The protein below binds the small molecule below.
Small molecule (SMILES): Cc1cn([C@H]2C[C@H](O[P](=O)(O)OC[C@H]3O[C@@H](n4cnc5c4NC=NC5N)C[C@@H]3O[P](=O)(O)OC[C@H]3O[C@@H](n4cnc5c4NC=NC5N)C[C@@H]3O)[C@@H](CO[P](=O)(O)O[C@H]3C[C@H](n4cnc5c4NC=NC5N)O[C@@H]3CO[P](=O)(O)O[C@H]3C[C@H](n4cnc5c4NC=NC5N)O[C@@H]3COP(=O)=O)O2)c(=O)[nH]c1=O.Nc1nc2c(ncn2[C@H]2C[C@H](O)[C@@H](CO[PH](=O)O)O2)c(=O)[nH]1

Sequence of chain 1.A:
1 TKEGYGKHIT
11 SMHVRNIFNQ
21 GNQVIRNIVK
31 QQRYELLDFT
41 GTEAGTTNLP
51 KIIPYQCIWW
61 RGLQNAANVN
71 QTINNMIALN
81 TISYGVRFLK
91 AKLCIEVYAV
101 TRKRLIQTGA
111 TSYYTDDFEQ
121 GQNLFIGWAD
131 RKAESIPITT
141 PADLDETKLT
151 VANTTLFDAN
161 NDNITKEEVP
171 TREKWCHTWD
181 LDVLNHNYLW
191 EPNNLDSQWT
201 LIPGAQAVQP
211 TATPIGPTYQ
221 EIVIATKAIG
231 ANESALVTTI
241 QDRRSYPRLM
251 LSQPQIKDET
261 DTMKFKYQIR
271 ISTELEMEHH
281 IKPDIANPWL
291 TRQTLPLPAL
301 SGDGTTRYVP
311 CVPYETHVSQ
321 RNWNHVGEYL

Sequence of chain 3.A:
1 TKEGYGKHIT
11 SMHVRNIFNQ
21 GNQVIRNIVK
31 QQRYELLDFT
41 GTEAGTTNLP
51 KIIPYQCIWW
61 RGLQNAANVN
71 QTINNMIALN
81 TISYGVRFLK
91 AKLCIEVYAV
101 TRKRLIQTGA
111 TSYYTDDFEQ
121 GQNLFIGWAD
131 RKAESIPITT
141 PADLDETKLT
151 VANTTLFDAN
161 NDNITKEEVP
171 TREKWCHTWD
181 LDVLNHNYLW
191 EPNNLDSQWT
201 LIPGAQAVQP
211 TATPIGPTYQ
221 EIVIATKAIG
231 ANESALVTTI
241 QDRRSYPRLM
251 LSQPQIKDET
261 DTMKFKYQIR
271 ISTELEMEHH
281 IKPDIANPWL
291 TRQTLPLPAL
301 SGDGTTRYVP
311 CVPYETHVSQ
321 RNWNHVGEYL

Sequence of chain 4.A:
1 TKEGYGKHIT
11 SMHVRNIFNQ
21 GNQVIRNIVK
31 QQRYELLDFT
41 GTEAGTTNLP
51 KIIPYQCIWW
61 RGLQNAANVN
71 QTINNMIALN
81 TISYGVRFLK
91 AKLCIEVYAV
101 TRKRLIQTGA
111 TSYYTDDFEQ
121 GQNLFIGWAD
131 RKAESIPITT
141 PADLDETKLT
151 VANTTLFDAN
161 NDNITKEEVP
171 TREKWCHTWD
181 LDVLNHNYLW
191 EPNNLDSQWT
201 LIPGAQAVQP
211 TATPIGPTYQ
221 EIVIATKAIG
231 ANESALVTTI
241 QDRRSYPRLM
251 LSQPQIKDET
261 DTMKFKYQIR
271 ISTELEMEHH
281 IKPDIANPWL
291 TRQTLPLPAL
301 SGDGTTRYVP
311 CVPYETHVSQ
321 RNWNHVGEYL

Binding-site contacts:
Ligand atom P contacts residue ASN19 of chain 3.A at 3.0 Å.
Ligand atom OP1 contacts residue ASN16 of chain 3.A at 1.1 Å (h-bond).
Ligand atom C8 contacts residue GLN20 of chain 3.A at 2.5 Å.
Ligand atom O4' contacts residue ASN16 of chain 3.A at 2.8 Å (h-bond).
Ligand atom O5' contacts residue ASN19 of chain 3.A at 3.0 Å.
Ligand atom C3' contacts residue GLN20 of chain 3.A at 2.9 Å.
Ligand atom C6 contacts residue VAL14 of chain 3.A at 2.9 Å (hydrophobic).
Ligand atom OP2 contacts residue ASN19 of chain 3.A at 2.4 Å.
Ligand atom O3' contacts residue GLN20 of chain 3.A at 1.5 Å (h-bond).
Ligand atom C1' contacts residue GLN20 of chain 3.A at 3.1 Å.
Ligand atom C5 contacts residue ARG26 of chain 3.A at 2.9 Å.
Ligand atom C5 contacts residue VAL14 of chain 3.A at 2.7 Å (hydrophobic).
Ligand atom OP1 contacts residue VAL24 of chain 3.A at 2.7 Å.
Ligand atom P contacts residue GLN20 of chain 3.A at 2.0 Å.
Ligand atom N6 contacts residue ARG26 of chain 3.A at 2.6 Å.
Ligand atom OP2 contacts residue GLN20 of chain 3.A at 1.9 Å (h-bond).
Ligand atom C2' contacts residue ASN22 of chain 3.A at 2.7 Å.
Ligand atom OP1 contacts residue ILE17 of chain 3.A at 3.1 Å (h-bond).
Ligand atom C3' contacts residue ASN22 of chain 3.A at 2.9 Å.
Ligand atom C6 contacts residue ARG26 of chain 3.A at 2.2 Å.
Ligand atom P contacts residue ILE17 of chain 3.A at 3.0 Å.
Ligand atom C4 contacts residue ARG26 of chain 3.A at 2.8 Å.
Ligand atom C2' contacts residue GLN20 of chain 3.A at 2.7 Å.
Ligand atom OP2 contacts residue ASN22 of chain 3.A at 2.7 Å (h-bond).
Ligand atom N9 contacts residue GLN20 of chain 3.A at 3.1 Å (h-bond).
Ligand atom OP2 contacts residue ASN16 of chain 3.A at 2.9 Å (h-bond).
Ligand atom P contacts residue ASN16 of chain 3.A at 2.2 Å.
Ligand atom OP2 contacts residue GLY21 of chain 3.A at 2.3 Å (h-bond).
Ligand atom OP1 contacts residue GLN20 of chain 3.A at 2.7 Å.
Ligand atom C4 contacts residue VAL14 of chain 3.A at 3.1 Å (hydrophobic).
Ligand atom C5' contacts residue ASN19 of chain 3.A at 2.1 Å.
Ligand atom OP2 contacts residue ILE17 of chain 3.A at 2.1 Å.
Ligand atom N3 contacts residue ARG26 of chain 3.A at 1.8 Å (salt-bridge).
Ligand atom C4' contacts residue ASN16 of chain 3.A at 2.9 Å.
Ligand atom O3' contacts residue ASN19 of chain 3.A at 2.4 Å.
Ligand atom OP1 contacts residue ASN22 of chain 3.A at 2.6 Å (h-bond).
Ligand atom N1 contacts residue ARG26 of chain 3.A at 2.0 Å (salt-bridge).
Ligand atom OP1 contacts residue ARG15 of chain 3.A at 2.7 Å (salt-bridge).
Ligand atom C2 contacts residue ARG26 of chain 3.A at 1.2 Å.
Ligand atom OP2 contacts residue GLU328 of chain 4.A at 3.0 Å (salt-bridge).